This small molecule binds to this protein.
Small molecule (SMILES): NCC(=O)O

Sequence of chain 1.A:
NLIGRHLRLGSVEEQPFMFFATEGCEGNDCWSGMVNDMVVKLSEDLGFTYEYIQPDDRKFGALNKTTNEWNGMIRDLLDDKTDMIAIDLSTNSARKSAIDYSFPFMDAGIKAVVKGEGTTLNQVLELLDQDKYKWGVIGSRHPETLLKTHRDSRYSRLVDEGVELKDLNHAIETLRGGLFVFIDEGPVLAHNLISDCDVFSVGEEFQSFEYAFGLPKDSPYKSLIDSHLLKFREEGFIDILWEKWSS

Binding-site contacts:
Ligand atom C contacts residue SER93 of chain 1.A at 3.8 Å.
Ligand atom O contacts residue ARG98 of chain 1.A at 2.8 Å (salt-bridge).
Ligand atom O contacts residue HIS145 of chain 1.A at 3.7 Å.
Ligand atom CA contacts residue GLU17 of chain 1.A at 4.0 Å.
Ligand atom O contacts residue ASP91 of chain 1.A at 3.6 Å.
Ligand atom N contacts residue SER93 of chain 1.A at 3.4 Å (h-bond).
Ligand atom N contacts residue TYR214 of chain 1.A at 4.0 Å.
Ligand atom N contacts residue GLU17 of chain 1.A at 3.6 Å (salt-bridge).
Ligand atom C contacts residue GLU188 of chain 1.A at 4.1 Å.
Ligand atom OXT contacts residue DSN1 of chain 1.D at 0.4 Å (h-bond).
Ligand atom N contacts residue ASP91 of chain 1.A at 2.8 Å (salt-bridge).
Ligand atom CA contacts residue DSN1 of chain 1.D at 0.4 Å.
Ligand atom OXT contacts residue HIS145 of chain 1.A at 3.3 Å (h-bond).
Ligand atom CA contacts residue SER93 of chain 1.A at 4.0 Å.
Ligand atom C contacts residue ARG98 of chain 1.A at 3.5 Å.
Ligand atom N contacts residue DSN1 of chain 1.D at 0.7 Å (h-bond).
Ligand atom CA contacts residue ARG144 of chain 1.A at 4.2 Å.
Ligand atom CA contacts residue HIS145 of chain 1.A at 4.4 Å.
Ligand atom C contacts residue DSN1 of chain 1.D at 0.1 Å.
Ligand atom O contacts residue LEU92 of chain 1.A at 3.8 Å.
Ligand atom C contacts residue HIS145 of chain 1.A at 3.7 Å.
Ligand atom C contacts residue PHE63 of chain 1.A at 3.2 Å (hydrophobic).
Ligand atom CA contacts residue PHE63 of chain 1.A at 3.5 Å (hydrophobic).
Ligand atom O contacts residue PHE63 of chain 1.A at 3.8 Å.
Ligand atom OXT contacts residue PHE63 of chain 1.A at 3.2 Å.
Ligand atom O contacts residue DSN1 of chain 1.D at 0.3 Å (h-bond).
Ligand atom CA contacts residue GLU188 of chain 1.A at 3.5 Å.
Ligand atom C contacts residue ASP91 of chain 1.A at 4.1 Å.
Ligand atom O contacts residue SER93 of chain 1.A at 2.9 Å (h-bond).
Ligand atom CA contacts residue ASP91 of chain 1.A at 3.9 Å.
Ligand atom OXT contacts residue ARG144 of chain 1.A at 3.9 Å.
Ligand atom N contacts residue PHE63 of chain 1.A at 3.7 Å.
Ligand atom N contacts residue GLU188 of chain 1.A at 3.0 Å (salt-bridge).
Ligand atom O contacts residue GLU188 of chain 1.A at 4.2 Å.
Ligand atom OXT contacts residue ARG98 of chain 1.A at 2.7 Å (salt-bridge).